The protein below binds the small molecule below.
Small molecule (SMILES): CC(=O)N[C@H]1[C@H](O[C@H]2[C@H](O)[C@@H](NC(C)=O)CO[C@@H]2CO)O[C@H](CO)[C@@H](O)[C@@H]1O

Sequence of chain 1.A:
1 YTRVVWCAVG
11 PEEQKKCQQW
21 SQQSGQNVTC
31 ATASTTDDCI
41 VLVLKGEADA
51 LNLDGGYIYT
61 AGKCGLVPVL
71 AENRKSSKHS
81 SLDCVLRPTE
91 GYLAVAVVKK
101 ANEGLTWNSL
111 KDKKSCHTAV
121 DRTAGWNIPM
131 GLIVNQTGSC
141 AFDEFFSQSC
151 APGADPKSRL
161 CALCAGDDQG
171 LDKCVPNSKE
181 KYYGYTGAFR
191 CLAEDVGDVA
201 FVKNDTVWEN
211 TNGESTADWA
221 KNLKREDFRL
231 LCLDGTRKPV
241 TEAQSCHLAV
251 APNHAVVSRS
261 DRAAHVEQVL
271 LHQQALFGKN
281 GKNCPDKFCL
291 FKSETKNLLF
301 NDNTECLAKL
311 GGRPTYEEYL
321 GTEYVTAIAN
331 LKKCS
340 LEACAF

Binding-site contacts:
Ligand atom C4 contacts residue ASN330 of chain 1.A at 3.6 Å.
Ligand atom O7 contacts residue ASN330 of chain 1.A at 3.3 Å (h-bond).
Ligand atom C3 contacts residue ASN135 of chain 1.A at 4.2 Å.
Ligand atom O5 contacts residue THR326 of chain 1.A at 4.2 Å.
Ligand atom C1 contacts residue ASN135 of chain 1.A at 2.4 Å.
Ligand atom C8 contacts residue ASN330 of chain 1.A at 4.1 Å.
Ligand atom C7 contacts residue ALA327 of chain 1.A at 4.2 Å (hydrophobic).
Ligand atom C1 contacts residue ASN330 of chain 1.A at 4.3 Å.
Ligand atom C6 contacts residue ASN330 of chain 1.A at 3.9 Å.
Ligand atom C5 contacts residue ASN135 of chain 1.A at 4.0 Å.
Ligand atom C7 contacts residue ASN330 of chain 1.A at 3.7 Å.
Ligand atom O3 contacts residue THR326 of chain 1.A at 3.9 Å.
Ligand atom N2 contacts residue ASN330 of chain 1.A at 4.2 Å.
Ligand atom C8 contacts residue LEU132 of chain 1.A at 4.1 Å (hydrophobic).
Ligand atom O5 contacts residue ASN135 of chain 1.A at 2.7 Å (h-bond).
Ligand atom C5 contacts residue ASN330 of chain 1.A at 3.4 Å.
Ligand atom O3 contacts residue ALA327 of chain 1.A at 4.4 Å.
Ligand atom C7 contacts residue ASN135 of chain 1.A at 3.8 Å.
Ligand atom C7 contacts residue LEU132 of chain 1.A at 4.3 Å (hydrophobic).
Ligand atom C8 contacts residue GLY131 of chain 1.A at 4.2 Å.
Ligand atom N2 contacts residue ALA327 of chain 1.A at 4.0 Å.
Ligand atom C3 contacts residue ASN330 of chain 1.A at 3.8 Å.
Ligand atom C2 contacts residue ASN330 of chain 1.A at 4.3 Å.
Ligand atom O6 contacts residue GLU323 of chain 1.A at 4.4 Å.
Ligand atom C3 contacts residue ALA327 of chain 1.A at 4.4 Å (hydrophobic).
Ligand atom N2 contacts residue ASN135 of chain 1.A at 3.5 Å (h-bond).
Ligand atom O4 contacts residue THR326 of chain 1.A at 4.4 Å.
Ligand atom O7 contacts residue ASN135 of chain 1.A at 3.6 Å.
Ligand atom O6 contacts residue THR326 of chain 1.A at 3.9 Å.
Ligand atom O4 contacts residue ASN330 of chain 1.A at 3.0 Å (h-bond).
Ligand atom O7 contacts residue LEU132 of chain 1.A at 3.8 Å.
Ligand atom C4 contacts residue ASN135 of chain 1.A at 4.4 Å.
Ligand atom C8 contacts residue ILE128 of chain 1.A at 4.5 Å (hydrophobic).
Ligand atom C8 contacts residue ALA327 of chain 1.A at 3.7 Å (hydrophobic).
Ligand atom C2 contacts residue ASN135 of chain 1.A at 2.9 Å.